A small-molecule ligand and the protein it binds are described below.
Small molecule (SMILES): CC(=O)N[C@H]1[C@H](O[C@H]2[C@H](O)[C@@H](NC(C)=O)CO[C@@H]2CO)O[C@H](CO)[C@@H](O)[C@@H]1O

Binding-site contacts:
Ligand atom C1 contacts residue TRP161 of chain 1.B at 4.0 Å (hydrophobic).
Ligand atom C7 contacts residue VAL253 of chain 1.B at 4.5 Å (hydrophobic).
Ligand atom O7 contacts residue ASN255 of chain 1.B at 3.2 Å (h-bond).
Ligand atom O7 contacts residue TRP161 of chain 1.B at 4.0 Å.
Ligand atom C7 contacts residue ASN255 of chain 1.B at 3.4 Å.
Ligand atom C4 contacts residue ASN255 of chain 1.B at 4.2 Å.
Ligand atom C5 contacts residue ASN255 of chain 1.B at 3.7 Å.
Ligand atom O7 contacts residue VAL253 of chain 1.B at 4.2 Å.
Ligand atom C2 contacts residue ASN255 of chain 1.B at 2.4 Å.
Ligand atom C1 contacts residue ASN255 of chain 1.B at 1.4 Å.
Ligand atom N2 contacts residue ASN255 of chain 1.B at 2.9 Å (h-bond).
Ligand atom C5 contacts residue TRP161 of chain 1.B at 3.8 Å (hydrophobic).
Ligand atom C3 contacts residue ASN255 of chain 1.B at 3.8 Å.
Ligand atom O5 contacts residue TRP161 of chain 1.B at 4.1 Å.
Ligand atom C6 contacts residue TRP161 of chain 1.B at 3.8 Å (hydrophobic).
Ligand atom O5 contacts residue ASN255 of chain 1.B at 2.4 Å (h-bond).
Ligand atom C8 contacts residue VAL253 of chain 1.B at 4.3 Å (hydrophobic).

Sequence of chain 1.B:
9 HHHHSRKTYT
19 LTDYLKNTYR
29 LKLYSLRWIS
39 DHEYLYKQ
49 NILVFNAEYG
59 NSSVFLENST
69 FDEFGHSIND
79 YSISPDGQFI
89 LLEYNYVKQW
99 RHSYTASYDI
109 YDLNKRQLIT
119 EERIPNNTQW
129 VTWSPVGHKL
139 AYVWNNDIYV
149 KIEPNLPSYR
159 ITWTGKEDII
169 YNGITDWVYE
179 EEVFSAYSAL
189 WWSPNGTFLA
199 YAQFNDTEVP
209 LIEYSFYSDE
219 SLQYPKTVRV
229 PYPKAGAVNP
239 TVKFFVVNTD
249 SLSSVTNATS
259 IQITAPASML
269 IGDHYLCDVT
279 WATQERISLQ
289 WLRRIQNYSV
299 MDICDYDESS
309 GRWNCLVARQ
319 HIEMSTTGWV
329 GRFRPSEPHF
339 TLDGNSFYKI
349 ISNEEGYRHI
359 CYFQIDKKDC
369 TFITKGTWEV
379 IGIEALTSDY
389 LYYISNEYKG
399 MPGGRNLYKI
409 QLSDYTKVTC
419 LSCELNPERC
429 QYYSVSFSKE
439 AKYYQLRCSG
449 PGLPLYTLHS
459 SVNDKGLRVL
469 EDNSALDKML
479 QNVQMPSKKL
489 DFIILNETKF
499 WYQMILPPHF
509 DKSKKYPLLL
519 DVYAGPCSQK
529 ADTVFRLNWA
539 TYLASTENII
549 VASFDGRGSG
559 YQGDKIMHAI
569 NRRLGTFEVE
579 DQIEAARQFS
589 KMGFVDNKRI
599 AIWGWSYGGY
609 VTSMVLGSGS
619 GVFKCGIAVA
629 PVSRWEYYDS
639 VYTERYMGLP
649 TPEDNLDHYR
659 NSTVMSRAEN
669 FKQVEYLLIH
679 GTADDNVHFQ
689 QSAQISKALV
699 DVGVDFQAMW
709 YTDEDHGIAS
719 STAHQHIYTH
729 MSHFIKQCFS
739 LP